Sequence of chain 1.A:
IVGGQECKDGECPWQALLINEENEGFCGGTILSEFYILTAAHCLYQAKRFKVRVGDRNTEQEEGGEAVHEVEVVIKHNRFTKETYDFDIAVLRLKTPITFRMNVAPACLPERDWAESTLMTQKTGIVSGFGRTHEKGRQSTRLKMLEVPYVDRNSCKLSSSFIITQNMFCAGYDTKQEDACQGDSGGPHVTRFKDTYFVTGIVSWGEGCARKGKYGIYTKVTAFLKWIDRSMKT

A small-molecule ligand and the protein it binds are described below.
Small molecule (SMILES): COC(=O)[C@H](Cc1cccc(C(=N)N)c1)[C@@H](C)NC(=O)c1ccc(-c2cccc(CN)c2)cc1

Binding-site contacts:
Ligand atom O33 contacts residue GLY208 of chain 1.A at 2.8 Å (h-bond).
Ligand atom C18 contacts residue CYS209 of chain 1.A at 3.5 Å (hydrophobic).
Ligand atom C23 contacts residue GLY206 of chain 1.A at 3.4 Å.
Ligand atom C12 contacts residue TRP205 of chain 1.A at 3.5 Å (hydrophobic).
Ligand atom C26 contacts residue SER185 of chain 1.A at 3.4 Å.
Ligand atom O32 contacts residue GLN182 of chain 1.A at 2.9 Å (h-bond).
Ligand atom N30 contacts residue ALA180 of chain 1.A at 3.6 Å (h-bond).
Ligand atom O32 contacts residue CYS209 of chain 1.A at 3.3 Å (h-bond).
Ligand atom C13 contacts residue GLY206 of chain 1.A at 2.9 Å.
Ligand atom C7 contacts residue GLY206 of chain 1.A at 3.4 Å.
Ligand atom N30 contacts residue GLY216 of chain 1.A at 3.5 Å.
Ligand atom C29 contacts residue ASP179 of chain 1.A at 3.4 Å.
Ligand atom N30 contacts residue ASP179 of chain 1.A at 2.7 Å (salt-bridge).
Ligand atom C6 contacts residue GLU83 of chain 1.A at 3.4 Å.
Ligand atom N31 contacts residue ALA180 of chain 1.A at 3.4 Å (h-bond).
Ligand atom N30 contacts residue TRP205 of chain 1.A at 3.6 Å (h-bond).
Ligand atom C21 contacts residue GLU83 of chain 1.A at 3.1 Å.
Ligand atom C34 contacts residue GLU135 of chain 1.A at 3.1 Å.
Ligand atom O33 contacts residue GLU207 of chain 1.A at 3.4 Å.
Ligand atom C3 contacts residue TRP205 of chain 1.A at 3.6 Å (hydrophobic).
Ligand atom N22 contacts residue GLU83 of chain 1.A at 2.5 Å (salt-bridge).
Ligand atom C6 contacts residue PHE162 of chain 1.A at 3.4 Å (hydrophobic).
Ligand atom N14 contacts residue GLY206 of chain 1.A at 3.4 Å (h-bond).
Ligand atom C27 contacts residue SER185 of chain 1.A at 3.4 Å.
Ligand atom O33 contacts residue GLY206 of chain 1.A at 3.1 Å (h-bond).
Ligand atom C29 contacts residue ALA180 of chain 1.A at 3.4 Å (hydrophobic).
Ligand atom C23 contacts residue GLY208 of chain 1.A at 3.4 Å.
Ligand atom N31 contacts residue GLY208 of chain 1.A at 2.7 Å (h-bond).
Ligand atom C21 contacts residue PHE162 of chain 1.A at 3.6 Å (hydrophobic).
Ligand atom C8 contacts residue GLY206 of chain 1.A at 3.2 Å.
Ligand atom C16 contacts residue GLN182 of chain 1.A at 3.2 Å.
Ligand atom N31 contacts residue ASP179 of chain 1.A at 2.6 Å (salt-bridge).
Ligand atom C4 contacts residue THR84 of chain 1.A at 3.5 Å.
Ligand atom C5 contacts residue GLU83 of chain 1.A at 3.4 Å.
Ligand atom C12 contacts residue TYR85 of chain 1.A at 3.5 Å (hydrophobic).
Ligand atom O19 contacts residue CYS209 of chain 1.A at 3.6 Å (h-bond).
Ligand atom C34 contacts residue CYS209 of chain 1.A at 3.6 Å (hydrophobic).
Ligand atom N31 contacts residue CYS209 of chain 1.A at 3.5 Å.
Ligand atom C26 contacts residue CYS181 of chain 1.A at 3.4 Å (hydrophobic).
Ligand atom C25 contacts residue CYS181 of chain 1.A at 3.6 Å (hydrophobic).